Binding-site contacts:
Ligand atom C7 contacts residue ARG53 of chain 1.B at 3.9 Å.
Ligand atom C11 contacts residue PHE101 of chain 1.A at 3.9 Å (hydrophobic).
Ligand atom C5 contacts residue TYR51 of chain 1.B at 4.2 Å (hydrophobic).
Ligand atom O7 contacts residue VAL97 of chain 1.A at 3.1 Å (h-bond).
Ligand atom C29 contacts residue TYR101 of chain 1.B at 4.1 Å (hydrophobic).
Ligand atom O1 contacts residue PHE101 of chain 1.A at 4.0 Å.
Ligand atom C9 contacts residue ALA34 of chain 1.B at 3.6 Å (hydrophobic).
Ligand atom O7 contacts residue PHE96 of chain 1.A at 3.3 Å (h-bond).
Ligand atom C11 contacts residue TYR51 of chain 1.B at 3.9 Å (hydrophobic).
Ligand atom N12 contacts residue VAL97 of chain 1.A at 4.1 Å.
Ligand atom C1 contacts residue TYR99 of chain 1.A at 3.9 Å (hydrophobic).
Ligand atom C7 contacts residue TYR51 of chain 1.B at 3.4 Å (hydrophobic).
Ligand atom N12 contacts residue PHE96 of chain 1.A at 3.1 Å (h-bond).
Ligand atom C26 contacts residue TYR101 of chain 1.B at 3.3 Å (hydrophobic).
Ligand atom C1 contacts residue VAL97 of chain 1.A at 4.0 Å (hydrophobic).
Ligand atom C18 contacts residue TYR101 of chain 1.B at 3.3 Å (hydrophobic).
Ligand atom C1 contacts residue GLU98 of chain 1.A at 4.2 Å.
Ligand atom C18 contacts residue TYR31 of chain 1.A at 3.7 Å (hydrophobic).
Ligand atom O3 contacts residue TYR101 of chain 1.B at 4.2 Å.
Ligand atom O5 contacts residue PHE101 of chain 1.A at 4.2 Å.
Ligand atom C6 contacts residue PHE101 of chain 1.A at 4.1 Å (hydrophobic).
Ligand atom C13 contacts residue PHE96 of chain 1.A at 4.2 Å (hydrophobic).
Ligand atom C10 contacts residue TYR31 of chain 1.A at 4.0 Å (hydrophobic).
Ligand atom C24 contacts residue TYR101 of chain 1.B at 3.6 Å (hydrophobic).
Ligand atom C14 contacts residue TYR31 of chain 1.A at 3.6 Å (hydrophobic).
Ligand atom C14 contacts residue TYR37 of chain 1.A at 3.7 Å (hydrophobic).
Ligand atom C26 contacts residue PHE96 of chain 1.A at 3.4 Å (hydrophobic).
Ligand atom C1 contacts residue PHE101 of chain 1.A at 4.1 Å (hydrophobic).
Ligand atom C24 contacts residue TYR37 of chain 1.A at 3.5 Å (hydrophobic).
Ligand atom C24 contacts residue PHE96 of chain 1.A at 3.3 Å (hydrophobic).
Ligand atom C6 contacts residue VAL97 of chain 1.A at 3.9 Å (hydrophobic).
Ligand atom C11 contacts residue ALA34 of chain 1.B at 3.8 Å (hydrophobic).
Ligand atom C21 contacts residue TYR37 of chain 1.A at 3.5 Å (hydrophobic).
Ligand atom O7 contacts residue PHE101 of chain 1.A at 3.4 Å.
Ligand atom C14 contacts residue PHE96 of chain 1.A at 3.5 Å (hydrophobic).
Ligand atom O7 contacts residue GLU98 of chain 1.A at 3.8 Å.
Ligand atom C14 contacts residue VAL97 of chain 1.A at 3.8 Å (hydrophobic).
Ligand atom C21 contacts residue TYR101 of chain 1.B at 3.3 Å (hydrophobic).
Ligand atom C13 contacts residue PHE101 of chain 1.A at 3.8 Å (hydrophobic).
Ligand atom C9 contacts residue TYR51 of chain 1.B at 3.3 Å (hydrophobic).

Sequence of chain 1.A:
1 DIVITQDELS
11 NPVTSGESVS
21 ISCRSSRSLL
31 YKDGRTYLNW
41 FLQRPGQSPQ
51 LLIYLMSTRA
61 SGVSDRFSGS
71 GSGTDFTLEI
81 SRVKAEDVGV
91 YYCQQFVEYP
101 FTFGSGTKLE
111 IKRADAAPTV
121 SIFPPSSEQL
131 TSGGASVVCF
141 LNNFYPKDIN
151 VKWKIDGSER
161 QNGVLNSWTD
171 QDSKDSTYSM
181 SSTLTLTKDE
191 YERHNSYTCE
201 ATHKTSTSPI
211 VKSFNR

This small molecule binds to this protein.
Small molecule (SMILES): COC(=O)[C@H]1[C@@H](OC(=O)c2ccccc2)C[C@@H]2CC[C@H]1N2C

Sequence of chain 1.B:
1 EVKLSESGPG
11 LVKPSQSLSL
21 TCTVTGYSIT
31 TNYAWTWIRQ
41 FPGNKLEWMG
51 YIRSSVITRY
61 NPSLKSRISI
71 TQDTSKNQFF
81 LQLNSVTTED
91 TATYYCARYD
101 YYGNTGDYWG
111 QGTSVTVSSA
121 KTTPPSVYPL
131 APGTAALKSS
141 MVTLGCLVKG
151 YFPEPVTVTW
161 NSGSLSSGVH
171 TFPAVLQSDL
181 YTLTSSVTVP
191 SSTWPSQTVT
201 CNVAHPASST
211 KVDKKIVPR